Sequence of chain 1.A:
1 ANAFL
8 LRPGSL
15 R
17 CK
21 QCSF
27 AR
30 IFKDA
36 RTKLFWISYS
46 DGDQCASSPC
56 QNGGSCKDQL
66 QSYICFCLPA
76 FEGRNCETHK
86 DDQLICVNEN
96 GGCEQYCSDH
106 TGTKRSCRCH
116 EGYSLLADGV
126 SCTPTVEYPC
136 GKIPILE

Binding-site contacts:
Ligand atom C6 contacts residue PHE140 of chain 1.C at 4.0 Å (hydrophobic).
Ligand atom C5 contacts residue GLY58 of chain 1.A at 3.7 Å.
Ligand atom O3 contacts residue SER60 of chain 1.A at 4.3 Å.
Ligand atom C4 contacts residue LEU73 of chain 1.A at 3.8 Å (hydrophobic).
Ligand atom O3 contacts residue GLY58 of chain 1.A at 4.4 Å.
Ligand atom O5 contacts residue ARG131 of chain 1.C at 3.6 Å (salt-bridge).
Ligand atom C1 contacts residue ARG131 of chain 1.C at 3.6 Å.
Ligand atom C1 contacts residue SER60 of chain 1.A at 1.4 Å.
Ligand atom O5 contacts residue PHE71 of chain 1.A at 4.3 Å.
Ligand atom C3 contacts residue SER60 of chain 1.A at 2.9 Å.
Ligand atom O4 contacts residue SER60 of chain 1.A at 4.4 Å.
Ligand atom O2 contacts residue SER60 of chain 1.A at 2.8 Å (h-bond).
Ligand atom C6 contacts residue SER60 of chain 1.A at 4.2 Å.
Ligand atom C5 contacts residue LEU73 of chain 1.A at 4.4 Å (hydrophobic).
Ligand atom O4 contacts residue LEU73 of chain 1.A at 4.0 Å.
Ligand atom C4 contacts residue GLY58 of chain 1.A at 3.5 Å.
Ligand atom C5 contacts residue PHE71 of chain 1.A at 4.0 Å (hydrophobic).
Ligand atom C5 contacts residue SER60 of chain 1.A at 2.8 Å.
Ligand atom C4 contacts residue SER60 of chain 1.A at 3.5 Å.
Ligand atom C2 contacts residue SER60 of chain 1.A at 2.4 Å.
Ligand atom C6 contacts residue CYS72 of chain 1.A at 3.6 Å (hydrophobic).
Ligand atom C6 contacts residue LEU73 of chain 1.A at 3.9 Å (hydrophobic).
Ligand atom C5 contacts residue GLY59 of chain 1.A at 4.0 Å.
Ligand atom C6 contacts residue GLY58 of chain 1.A at 4.3 Å.
Ligand atom C3 contacts residue GLY58 of chain 1.A at 3.7 Å.
Ligand atom C6 contacts residue PHE71 of chain 1.A at 3.6 Å (hydrophobic).
Ligand atom O5 contacts residue SER60 of chain 1.A at 2.4 Å (h-bond).

A protein and the small-molecule ligand that binds it are described below.
Small molecule (SMILES): C[C@@H]1O[C@@H](O)[C@@H](O)[C@H](O)[C@@H]1O

Sequence of chain 1.C:
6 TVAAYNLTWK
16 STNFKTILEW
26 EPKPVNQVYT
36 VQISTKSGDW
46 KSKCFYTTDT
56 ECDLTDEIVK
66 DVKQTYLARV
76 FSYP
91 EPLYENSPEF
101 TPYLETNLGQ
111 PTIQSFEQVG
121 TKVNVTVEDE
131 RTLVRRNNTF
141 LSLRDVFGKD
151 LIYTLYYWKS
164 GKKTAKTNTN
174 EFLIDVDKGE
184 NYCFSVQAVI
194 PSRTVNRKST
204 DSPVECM